Binding-site contacts:
Ligand atom OXT contacts residue GLY65 of chain 1.D at 3.4 Å.
Ligand atom OXT contacts residue GLY19 of chain 1.D at 3.4 Å.
Ligand atom CG contacts residue THR97 of chain 1.D at 3.1 Å.
Ligand atom O contacts residue THR97 of chain 1.D at 3.3 Å (h-bond).
Ligand atom OD2 contacts residue GLY19 of chain 1.D at 3.8 Å.
Ligand atom OD1 contacts residue ALA122 of chain 1.D at 3.1 Å (h-bond).
Ligand atom OD2 contacts residue THR97 of chain 1.D at 3.0 Å (h-bond).
Ligand atom CB contacts residue THR97 of chain 1.D at 3.6 Å.
Ligand atom CA contacts residue THR20 of chain 1.D at 3.4 Å.
Ligand atom C contacts residue GLN67 of chain 1.D at 3.5 Å.
Ligand atom OD1 contacts residue TYR33 of chain 1.D at 3.8 Å.
Ligand atom OD1 contacts residue THR97 of chain 1.D at 2.7 Å (h-bond).
Ligand atom OXT contacts residue GLN67 of chain 1.D at 3.6 Å (h-bond).
Ligand atom N contacts residue ASP98 of chain 1.D at 2.9 Å (salt-bridge).
Ligand atom C contacts residue GLY96 of chain 1.D at 3.4 Å.
Ligand atom C contacts residue THR35 of chain 1.D at 3.7 Å.
Ligand atom OD1 contacts residue THR20 of chain 1.D at 3.2 Å (h-bond).
Ligand atom CB contacts residue TYR33 of chain 1.D at 3.6 Å (hydrophobic).
Ligand atom CB contacts residue THR20 of chain 1.D at 3.2 Å.
Ligand atom CA contacts residue GLU291 of chain 1.C at 3.5 Å.
Ligand atom C contacts residue THR97 of chain 1.D at 3.9 Å.
Ligand atom CA contacts residue THR35 of chain 1.D at 3.7 Å.
Ligand atom CA contacts residue GLN67 of chain 1.D at 3.8 Å.
Ligand atom OXT contacts residue GLY96 of chain 1.D at 3.3 Å.
Ligand atom N contacts residue GLN67 of chain 1.D at 2.9 Å (h-bond).
Ligand atom O contacts residue GLN67 of chain 1.D at 3.8 Å.
Ligand atom CB contacts residue GLU291 of chain 1.C at 3.7 Å.
Ligand atom O contacts residue ASP98 of chain 1.D at 3.0 Å (salt-bridge).
Ligand atom N contacts residue ASN256 of chain 1.C at 3.6 Å.
Ligand atom CA contacts residue ASP98 of chain 1.D at 3.9 Å.
Ligand atom N contacts residue GLU291 of chain 1.C at 2.8 Å (salt-bridge).
Ligand atom OXT contacts residue THR35 of chain 1.D at 2.8 Å (h-bond).
Ligand atom CG contacts residue THR20 of chain 1.D at 2.8 Å.
Ligand atom OXT contacts residue SER66 of chain 1.D at 2.8 Å (h-bond).
Ligand atom C contacts residue SER66 of chain 1.D at 3.5 Å.
Ligand atom OD2 contacts residue GLY96 of chain 1.D at 3.3 Å.
Ligand atom O contacts residue SER66 of chain 1.D at 2.6 Å (h-bond).
Ligand atom CB contacts residue ASP98 of chain 1.D at 3.5 Å.
Ligand atom OD2 contacts residue THR20 of chain 1.D at 2.9 Å (h-bond).
Ligand atom O contacts residue GLY96 of chain 1.D at 3.3 Å.

Sequence of chain 1.C:
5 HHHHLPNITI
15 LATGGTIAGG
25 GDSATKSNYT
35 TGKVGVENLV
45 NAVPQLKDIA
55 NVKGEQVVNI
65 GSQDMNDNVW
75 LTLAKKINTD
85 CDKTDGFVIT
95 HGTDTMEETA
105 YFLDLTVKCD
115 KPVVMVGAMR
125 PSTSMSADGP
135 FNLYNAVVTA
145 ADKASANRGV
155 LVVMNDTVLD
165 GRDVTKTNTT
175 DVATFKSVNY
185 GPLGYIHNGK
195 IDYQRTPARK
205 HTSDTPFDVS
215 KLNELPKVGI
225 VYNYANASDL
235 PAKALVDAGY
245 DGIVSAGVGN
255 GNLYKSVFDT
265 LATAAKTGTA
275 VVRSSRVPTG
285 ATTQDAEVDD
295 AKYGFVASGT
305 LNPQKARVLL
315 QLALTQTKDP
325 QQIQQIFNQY

A protein and the small-molecule ligand that binds it are described below.
Small molecule (SMILES): N[C@@H](CC(=O)O)C(=O)O

Sequence of chain 1.D:
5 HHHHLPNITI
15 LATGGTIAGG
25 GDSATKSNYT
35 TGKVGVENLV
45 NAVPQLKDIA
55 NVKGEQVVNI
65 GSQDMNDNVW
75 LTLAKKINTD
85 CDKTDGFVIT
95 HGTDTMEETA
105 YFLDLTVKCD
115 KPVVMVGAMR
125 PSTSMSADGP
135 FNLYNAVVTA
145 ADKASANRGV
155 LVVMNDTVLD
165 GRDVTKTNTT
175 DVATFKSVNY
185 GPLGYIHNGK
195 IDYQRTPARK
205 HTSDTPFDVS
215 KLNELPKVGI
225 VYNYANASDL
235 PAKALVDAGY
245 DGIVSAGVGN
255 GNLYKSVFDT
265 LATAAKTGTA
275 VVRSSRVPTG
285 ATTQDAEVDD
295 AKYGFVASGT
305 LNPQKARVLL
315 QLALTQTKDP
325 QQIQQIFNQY